Sequence of chain 2.A:
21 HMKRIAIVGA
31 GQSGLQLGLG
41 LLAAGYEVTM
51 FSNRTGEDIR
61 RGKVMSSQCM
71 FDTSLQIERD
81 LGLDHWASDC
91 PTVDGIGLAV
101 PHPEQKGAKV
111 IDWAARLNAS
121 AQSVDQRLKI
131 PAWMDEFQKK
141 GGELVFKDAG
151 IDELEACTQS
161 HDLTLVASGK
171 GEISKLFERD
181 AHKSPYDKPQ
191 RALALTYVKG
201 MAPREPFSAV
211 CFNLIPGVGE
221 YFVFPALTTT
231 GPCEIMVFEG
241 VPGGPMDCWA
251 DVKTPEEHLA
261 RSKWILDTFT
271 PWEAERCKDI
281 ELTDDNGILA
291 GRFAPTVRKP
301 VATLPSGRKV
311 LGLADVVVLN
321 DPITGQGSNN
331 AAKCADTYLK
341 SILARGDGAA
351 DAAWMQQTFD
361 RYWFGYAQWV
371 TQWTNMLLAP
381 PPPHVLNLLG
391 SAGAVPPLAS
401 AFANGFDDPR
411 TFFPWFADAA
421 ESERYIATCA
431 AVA

A protein and the small-molecule ligand that binds it are described below.
Small molecule (SMILES): c1ccc2[nH]ccc2c1

Binding-site contacts:
Ligand atom C3 contacts residue FAD1 of chain 2.B at 3.6 Å.
Ligand atom C9 contacts residue FAD1 of chain 2.B at 3.7 Å.
Ligand atom C3 contacts residue SER67 of chain 2.A at 3.8 Å.
Ligand atom C2 contacts residue VAL237 of chain 2.A at 4.0 Å (hydrophobic).
Ligand atom C7 contacts residue PHE406 of chain 2.A at 4.1 Å (hydrophobic).
Ligand atom C4 contacts residue GLY325 of chain 2.A at 3.9 Å.
Ligand atom C8 contacts residue THR324 of chain 2.A at 3.9 Å.
Ligand atom N1 contacts residue THR324 of chain 2.A at 4.1 Å.
Ligand atom C3 contacts residue PRO322 of chain 2.A at 4.1 Å (hydrophobic).
Ligand atom C5 contacts residue GLY325 of chain 2.A at 4.0 Å.
Ligand atom C5 contacts residue PHE71 of chain 2.A at 3.9 Å (hydrophobic).
Ligand atom N1 contacts residue PRO322 of chain 2.A at 3.4 Å (h-bond).
Ligand atom C2 contacts residue PRO322 of chain 2.A at 3.3 Å (hydrophobic).
Ligand atom C3 contacts residue PHE224 of chain 2.A at 4.1 Å (hydrophobic).
Ligand atom C7 contacts residue GLY325 of chain 2.A at 3.6 Å.
Ligand atom C8 contacts residue PHE222 of chain 2.A at 3.8 Å (hydrophobic).
Ligand atom C3 contacts residue VAL237 of chain 2.A at 4.1 Å (hydrophobic).
Ligand atom C6 contacts residue PHE406 of chain 2.A at 4.0 Å (hydrophobic).
Ligand atom C8 contacts residue GLY325 of chain 2.A at 3.5 Å.
Ligand atom N1 contacts residue PHE222 of chain 2.A at 3.6 Å.
Ligand atom C4 contacts residue CYS69 of chain 2.A at 3.7 Å (hydrophobic).
Ligand atom C6 contacts residue GLY325 of chain 2.A at 3.9 Å.
Ligand atom C9 contacts residue GLY325 of chain 2.A at 3.6 Å.
Ligand atom C2 contacts residue PHE222 of chain 2.A at 3.5 Å (hydrophobic).
Ligand atom C4 contacts residue FAD1 of chain 2.B at 3.5 Å.
Ligand atom N1 contacts residue GLY325 of chain 2.A at 3.6 Å (h-bond).
Ligand atom C5 contacts residue VAL210 of chain 2.A at 3.9 Å (hydrophobic).
Ligand atom C8 contacts residue ILE323 of chain 2.A at 3.8 Å (hydrophobic).
Ligand atom C7 contacts residue THR324 of chain 2.A at 3.6 Å.
Ligand atom C6 contacts residue VAL210 of chain 2.A at 4.1 Å (hydrophobic).
Ligand atom C4 contacts residue PHE224 of chain 2.A at 3.8 Å (hydrophobic).
Ligand atom C6 contacts residue PHE212 of chain 2.A at 4.0 Å (hydrophobic).
Ligand atom C5 contacts residue CYS69 of chain 2.A at 3.9 Å (hydrophobic).
Ligand atom C7 contacts residue PHE212 of chain 2.A at 3.9 Å (hydrophobic).
Ligand atom C7 contacts residue ILE323 of chain 2.A at 4.0 Å (hydrophobic).
Ligand atom C6 contacts residue THR324 of chain 2.A at 4.0 Å.
Ligand atom C2 contacts residue ILE323 of chain 2.A at 4.0 Å (hydrophobic).
Ligand atom C4 contacts residue VAL210 of chain 2.A at 4.1 Å (hydrophobic).
Ligand atom N1 contacts residue ILE323 of chain 2.A at 3.0 Å (h-bond).
Ligand atom C6 contacts residue PHE71 of chain 2.A at 4.0 Å (hydrophobic).